Binding-site contacts:
Ligand atom CB contacts residue ASP258 of chain 60.C at 3.7 Å.
Ligand atom NH2 contacts residue THR246 of chain 60.C at 2.8 Å (h-bond).
Ligand atom O contacts residue ARG43 of chain 60.C at 2.9 Å (salt-bridge).
Ligand atom CA contacts residue ILE54 of chain 60.C at 3.7 Å (hydrophobic).
Ligand atom CA contacts residue ARG49 of chain 60.C at 3.7 Å.
Ligand atom C contacts residue ARG49 of chain 60.C at 3.5 Å.
Ligand atom CG2 contacts residue ALA42 of chain 60.C at 3.7 Å (hydrophobic).
Ligand atom OG1 contacts residue MET259 of chain 60.C at 2.6 Å (h-bond).
Ligand atom C contacts residue ILE54 of chain 60.C at 3.7 Å (hydrophobic).
Ligand atom CZ contacts residue ASP228 of chain 60.C at 3.2 Å.
Ligand atom CG2 contacts residue MET259 of chain 60.C at 3.7 Å (hydrophobic).
Ligand atom N contacts residue ARG49 of chain 60.C at 3.5 Å (salt-bridge).
Ligand atom CB contacts residue ARG49 of chain 60.C at 3.6 Å.
Ligand atom N contacts residue ARG49 of chain 60.C at 3.7 Å.
Ligand atom CD contacts residue ASP53 of chain 60.C at 3.3 Å.
Ligand atom O contacts residue ILE39 of chain 60.C at 3.5 Å.
Ligand atom N contacts residue ASP258 of chain 60.C at 3.3 Å (salt-bridge).
Ligand atom NH1 contacts residue THR246 of chain 60.C at 3.5 Å.
Ligand atom C contacts residue ASP258 of chain 60.C at 3.7 Å.
Ligand atom CD1 contacts residue PRO57 of chain 60.C at 3.6 Å (hydrophobic).
Ligand atom NH1 contacts residue ARG50 of chain 60.C at 3.7 Å.
Ligand atom OG1 contacts residue ASP258 of chain 60.C at 3.5 Å.
Ligand atom O contacts residue ARG43 of chain 60.C at 3.3 Å (salt-bridge).
Ligand atom CB contacts residue MET259 of chain 60.C at 3.5 Å (hydrophobic).
Ligand atom NH2 contacts residue ASP228 of chain 60.C at 2.5 Å (salt-bridge).
Ligand atom NH1 contacts residue ASP228 of chain 60.C at 3.2 Å (salt-bridge).
Ligand atom CB contacts residue ARG49 of chain 60.C at 3.7 Å.
Ligand atom N contacts residue ARG49 of chain 60.C at 3.5 Å (salt-bridge).
Ligand atom NE contacts residue ASP53 of chain 60.C at 3.6 Å (salt-bridge).
Ligand atom O contacts residue ILE54 of chain 60.C at 3.4 Å.
Ligand atom CD2 contacts residue ARG43 of chain 60.C at 3.7 Å.
Ligand atom CA contacts residue ASP258 of chain 60.C at 3.3 Å.
Ligand atom N contacts residue ASP258 of chain 60.C at 3.2 Å (salt-bridge).
Ligand atom C contacts residue ILE39 of chain 60.C at 3.6 Å (hydrophobic).
Ligand atom O contacts residue ARG50 of chain 60.C at 3.7 Å.
Ligand atom CB contacts residue ILE39 of chain 60.C at 3.7 Å (hydrophobic).
Ligand atom O contacts residue ARG49 of chain 60.C at 3.0 Å (salt-bridge).
Ligand atom NH1 contacts residue ILE51 of chain 60.C at 3.5 Å (h-bond).
Ligand atom N contacts residue ASP258 of chain 60.C at 2.9 Å (salt-bridge).
Ligand atom N contacts residue ASP258 of chain 60.C at 3.7 Å.

Sequence of chain 60.C:
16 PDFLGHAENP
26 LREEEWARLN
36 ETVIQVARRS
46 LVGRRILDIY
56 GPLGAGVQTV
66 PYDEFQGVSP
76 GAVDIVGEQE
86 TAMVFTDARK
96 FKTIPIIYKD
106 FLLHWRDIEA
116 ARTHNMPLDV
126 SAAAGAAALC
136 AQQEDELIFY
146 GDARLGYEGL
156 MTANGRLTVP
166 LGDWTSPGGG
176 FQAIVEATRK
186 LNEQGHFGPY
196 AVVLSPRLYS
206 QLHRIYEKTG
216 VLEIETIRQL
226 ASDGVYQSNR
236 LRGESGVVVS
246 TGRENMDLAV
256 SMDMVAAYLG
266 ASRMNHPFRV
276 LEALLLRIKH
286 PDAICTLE

This protein binds this small molecule.
Small molecule (SMILES): CC(C)C[C@H](NC(=O)CN)C(=O)N[C@H](C(=O)N[C@H](C(=O)NCC(=O)N[C@@H](CO)C(=O)N[C@@H](CC(C)C)C(=O)N[C@@H](CCCN=C(N)N)C(=O)NCC=O)C(C)C)[C@@H](C)O